Sequence of chain 1.B:
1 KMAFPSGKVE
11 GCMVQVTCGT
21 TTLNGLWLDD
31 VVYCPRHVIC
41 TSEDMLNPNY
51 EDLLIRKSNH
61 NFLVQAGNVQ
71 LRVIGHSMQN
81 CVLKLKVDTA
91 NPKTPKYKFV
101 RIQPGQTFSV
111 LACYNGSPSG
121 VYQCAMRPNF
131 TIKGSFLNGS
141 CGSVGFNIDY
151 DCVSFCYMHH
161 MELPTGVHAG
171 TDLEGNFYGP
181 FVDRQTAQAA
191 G

A protein and the small-molecule ligand that binds it are described below.
Small molecule (SMILES): CC(C)C[C@H](NC(=O)OCc1ccccc1)C(=O)N[C@@H](C[C@@H]1CCNC1=O)[C@@H](O)S(=O)(=O)O

Binding-site contacts:
Ligand atom N19 contacts residue CYS141 of chain 1.B at 3.1 Å (h-bond).
Ligand atom O22 contacts residue CYS141 of chain 1.B at 2.7 Å (h-bond).
Ligand atom C13 contacts residue GLN185 of chain 1.B at 3.7 Å.
Ligand atom O30 contacts residue PHE136 of chain 1.B at 3.6 Å.
Ligand atom C20 contacts residue CYS141 of chain 1.B at 2.7 Å (hydrophobic).
Ligand atom C24 contacts residue HIS159 of chain 1.B at 4.0 Å.
Ligand atom C21 contacts residue CYS141 of chain 1.B at 1.9 Å (hydrophobic).
Ligand atom C15 contacts residue ASP183 of chain 1.B at 4.0 Å.
Ligand atom N19 contacts residue HIS37 of chain 1.B at 4.0 Å.
Ligand atom C7 contacts residue GLU162 of chain 1.B at 3.2 Å.
Ligand atom C9 contacts residue GLU162 of chain 1.B at 4.0 Å.
Ligand atom C20 contacts residue HIS160 of chain 1.B at 4.0 Å.
Ligand atom O22 contacts residue SER140 of chain 1.B at 3.5 Å (h-bond).
Ligand atom O30 contacts residue HIS159 of chain 1.B at 2.7 Å (h-bond).
Ligand atom C26 contacts residue ASN138 of chain 1.B at 3.7 Å.
Ligand atom N28 contacts residue PHE136 of chain 1.B at 3.5 Å (h-bond).
Ligand atom C24 contacts residue CYS141 of chain 1.B at 3.1 Å (hydrophobic).
Ligand atom C13 contacts residue HIS37 of chain 1.B at 3.9 Å.
Ligand atom C21 contacts residue HIS37 of chain 1.B at 3.8 Å.
Ligand atom O10 contacts residue MET161 of chain 1.B at 3.4 Å.
Ligand atom O30 contacts residue HIS168 of chain 1.B at 3.5 Å.
Ligand atom O22 contacts residue GLY139 of chain 1.B at 3.4 Å (h-bond).
Ligand atom C29 contacts residue GLU162 of chain 1.B at 3.6 Å.
Ligand atom C29 contacts residue HIS159 of chain 1.B at 3.8 Å.
Ligand atom C17 contacts residue HIS160 of chain 1.B at 3.8 Å.
Ligand atom C12 contacts residue GLN185 of chain 1.B at 3.8 Å.
Ligand atom O30 contacts residue GLU162 of chain 1.B at 3.6 Å.
Ligand atom N28 contacts residue LEU137 of chain 1.B at 4.0 Å.
Ligand atom N19 contacts residue HIS160 of chain 1.B at 3.1 Å (h-bond).
Ligand atom C9 contacts residue GLN185 of chain 1.B at 3.8 Å.
Ligand atom C14 contacts residue GLN185 of chain 1.B at 3.9 Å.
Ligand atom C27 contacts residue ASN138 of chain 1.B at 3.9 Å.
Ligand atom O10 contacts residue GLU162 of chain 1.B at 2.9 Å (salt-bridge).
Ligand atom C15 contacts residue HIS37 of chain 1.B at 3.6 Å.
Ligand atom N11 contacts residue GLN185 of chain 1.B at 2.9 Å (h-bond).
Ligand atom O8 contacts residue GLN185 of chain 1.B at 3.5 Å (h-bond).
Ligand atom C12 contacts residue HIS160 of chain 1.B at 3.7 Å.
Ligand atom N28 contacts residue GLU162 of chain 1.B at 3.2 Å (salt-bridge).
Ligand atom C16 contacts residue MET161 of chain 1.B at 3.8 Å (hydrophobic).
Ligand atom O30 contacts residue MET161 of chain 1.B at 3.9 Å.